This small molecule binds to this protein.
Small molecule (SMILES): C[N+](C)(C)CCOP(=O)([O-])OCCCc1ccccc1

Sequence of chain 1.C:
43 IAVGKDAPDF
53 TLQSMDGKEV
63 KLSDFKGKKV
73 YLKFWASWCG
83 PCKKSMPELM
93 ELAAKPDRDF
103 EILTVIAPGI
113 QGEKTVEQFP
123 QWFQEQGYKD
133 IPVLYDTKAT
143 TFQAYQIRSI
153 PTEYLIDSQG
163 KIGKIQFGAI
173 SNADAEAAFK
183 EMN

Binding-site contacts:
Ligand atom C7 contacts residue TRP80 of chain 1.C at 4.4 Å (hydrophobic).
Ligand atom C8 contacts residue TRP80 of chain 1.C at 4.2 Å (hydrophobic).
Ligand atom C10 contacts residue GLN113 of chain 1.C at 4.1 Å.
Ligand atom C3 contacts residue TRP80 of chain 1.C at 4.1 Å (hydrophobic).
Ligand atom C5 contacts residue TRP80 of chain 1.C at 4.3 Å (hydrophobic).
Ligand atom C6 contacts residue GLN113 of chain 1.C at 4.4 Å.
Ligand atom C11 contacts residue ILE112 of chain 1.C at 3.8 Å (hydrophobic).
Ligand atom C13 contacts residue PHE144 of chain 1.C at 3.5 Å (hydrophobic).
Ligand atom O4 contacts residue GLN113 of chain 1.C at 3.1 Å (h-bond).
Ligand atom C7 contacts residue GLN113 of chain 1.C at 3.6 Å.
Ligand atom P contacts residue GLN113 of chain 1.C at 4.0 Å.
Ligand atom C12 contacts residue ALA109 of chain 1.C at 3.8 Å (hydrophobic).
Ligand atom N contacts residue GLN113 of chain 1.C at 4.2 Å.
Ligand atom C13 contacts residue ALA109 of chain 1.C at 4.1 Å (hydrophobic).
Ligand atom N contacts residue TRP80 of chain 1.C at 4.5 Å.
Ligand atom C2 contacts residue TRP80 of chain 1.C at 4.0 Å (hydrophobic).
Ligand atom CAI contacts residue PHE144 of chain 1.C at 4.1 Å (hydrophobic).
Ligand atom C3 contacts residue GLN113 of chain 1.C at 2.8 Å.
Ligand atom C4 contacts residue TRP80 of chain 1.C at 3.7 Å (hydrophobic).
Ligand atom C12 contacts residue ILE112 of chain 1.C at 4.1 Å (hydrophobic).
Ligand atom C12 contacts residue PHE144 of chain 1.C at 4.1 Å (hydrophobic).
Ligand atom C11 contacts residue GLN113 of chain 1.C at 4.5 Å.
Ligand atom O2 contacts residue GLN113 of chain 1.C at 4.0 Å.
Ligand atom C3 contacts residue GLY114 of chain 1.C at 3.8 Å.
Ligand atom C4 contacts residue GLN113 of chain 1.C at 3.9 Å.
Ligand atom O1 contacts residue GLN113 of chain 1.C at 3.7 Å.